Sequence of chain 1.S:
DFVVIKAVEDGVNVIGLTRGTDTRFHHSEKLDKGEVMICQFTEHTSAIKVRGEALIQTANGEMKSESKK

Sequence of chain 1.T:
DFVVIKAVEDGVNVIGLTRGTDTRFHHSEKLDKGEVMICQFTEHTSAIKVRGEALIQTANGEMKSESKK

The protein below binds the small molecule below.
Small molecule (SMILES): N[C@@H](Cc1c[nH]c2ccccc12)C(=O)O

Binding-site contacts:
Ligand atom CB contacts residue THR27 of chain 1.S at 3.6 Å.
Ligand atom CZ3 contacts residue HIS36 of chain 1.T at 4.0 Å.
Ligand atom CD1 contacts residue ALA56 of chain 1.S at 3.9 Å (hydrophobic).
Ligand atom CG contacts residue SER55 of chain 1.S at 3.8 Å.
Ligand atom CZ2 contacts residue ILE57 of chain 1.T at 3.8 Å (hydrophobic).
Ligand atom CA contacts residue THR27 of chain 1.S at 3.7 Å.
Ligand atom CZ3 contacts residue GLY25 of chain 1.T at 3.7 Å.
Ligand atom O contacts residue THR51 of chain 1.T at 3.6 Å (h-bond).
Ligand atom N contacts residue THR27 of chain 1.S at 2.9 Å (h-bond).
Ligand atom C contacts residue THR54 of chain 1.T at 4.1 Å.
Ligand atom NE1 contacts residue CYS48 of chain 1.T at 3.3 Å.
Ligand atom CD1 contacts residue THR51 of chain 1.T at 4.1 Å.
Ligand atom O contacts residue GLY29 of chain 1.S at 3.0 Å (h-bond).
Ligand atom CE2 contacts residue CYS48 of chain 1.T at 3.6 Å (hydrophobic).
Ligand atom CE3 contacts residue HIS36 of chain 1.T at 4.0 Å.
Ligand atom N contacts residue GLY29 of chain 1.S at 2.8 Å (h-bond).
Ligand atom OXT contacts residue THR51 of chain 1.T at 2.4 Å (h-bond).
Ligand atom O contacts residue SER55 of chain 1.S at 2.8 Å (h-bond).
Ligand atom N contacts residue THR32 of chain 1.S at 2.8 Å (h-bond).
Ligand atom CA contacts residue GLY29 of chain 1.S at 3.8 Å.
Ligand atom CH2 contacts residue ILE24 of chain 1.T at 4.0 Å (hydrophobic).
Ligand atom C contacts residue THR51 of chain 1.T at 3.4 Å.
Ligand atom NE1 contacts residue GLN49 of chain 1.T at 2.9 Å (h-bond).
Ligand atom C contacts residue SER55 of chain 1.S at 3.4 Å.
Ligand atom CE2 contacts residue GLN49 of chain 1.T at 4.0 Å.
Ligand atom CD1 contacts residue SER55 of chain 1.S at 3.5 Å.
Ligand atom N contacts residue ASP31 of chain 1.S at 2.8 Å (salt-bridge).
Ligand atom CG contacts residue ALA56 of chain 1.S at 4.1 Å (hydrophobic).
Ligand atom CA contacts residue THR32 of chain 1.S at 3.4 Å.
Ligand atom CA contacts residue SER55 of chain 1.S at 3.9 Å.
Ligand atom CH2 contacts residue GLY25 of chain 1.T at 3.5 Å.
Ligand atom O contacts residue THR27 of chain 1.S at 3.8 Å.
Ligand atom OXT contacts residue THR54 of chain 1.T at 3.1 Å (h-bond).
Ligand atom CB contacts residue THR32 of chain 1.S at 3.6 Å.
Ligand atom OXT contacts residue HIS53 of chain 1.T at 3.8 Å.
Ligand atom CB contacts residue SER55 of chain 1.S at 3.4 Å.
Ligand atom O contacts residue ARG28 of chain 1.S at 3.3 Å.
Ligand atom CZ2 contacts residue CYS48 of chain 1.T at 3.8 Å (hydrophobic).
Ligand atom C contacts residue GLY29 of chain 1.S at 3.8 Å.
Ligand atom CD1 contacts residue GLN49 of chain 1.T at 3.6 Å.